Binding-site contacts:
Ligand atom C8 contacts residue ASP258 of chain 1.E at 3.5 Å.
Ligand atom C5 contacts residue LEU215 of chain 1.E at 4.0 Å (hydrophobic).
Ligand atom C8 contacts residue GLY138 of chain 1.E at 3.8 Å.
Ligand atom C8 contacts residue THR257 of chain 1.E at 3.6 Å.
Ligand atom N6 contacts residue ASP258 of chain 1.E at 2.9 Å (salt-bridge).
Ligand atom N9 contacts residue ALA137 of chain 1.E at 3.9 Å.
Ligand atom C4 contacts residue GLY233 of chain 1.E at 4.1 Å.
Ligand atom C6 contacts residue GLU216 of chain 1.E at 3.5 Å.
Ligand atom N1 contacts residue LEU215 of chain 1.E at 3.9 Å.
Ligand atom C6 contacts residue GLY138 of chain 1.E at 3.9 Å.
Ligand atom C8 contacts residue ALA137 of chain 1.E at 3.6 Å (hydrophobic).
Ligand atom C4 contacts residue GLY138 of chain 1.E at 4.0 Å.
Ligand atom N7 contacts residue THR257 of chain 1.E at 3.8 Å.
Ligand atom C2 contacts residue MSE234 of chain 1.E at 3.5 Å.
Ligand atom N7 contacts residue GLY138 of chain 1.E at 3.3 Å (h-bond).
Ligand atom C6 contacts residue LEU215 of chain 1.E at 3.7 Å (hydrophobic).
Ligand atom N7 contacts residue ASP258 of chain 1.E at 2.6 Å (salt-bridge).
Ligand atom N3 contacts residue VAL232 of chain 1.E at 3.6 Å.
Ligand atom N6 contacts residue LEU215 of chain 1.E at 3.9 Å.
Ligand atom C5 contacts residue GLY138 of chain 1.E at 3.4 Å.
Ligand atom N6 contacts residue TYR221 of chain 1.E at 2.9 Å (h-bond).
Ligand atom C5 contacts residue ALA137 of chain 1.E at 4.0 Å (hydrophobic).
Ligand atom N7 contacts residue ALA137 of chain 1.E at 3.5 Å.
Ligand atom N6 contacts residue GLU216 of chain 1.E at 3.7 Å.
Ligand atom C4 contacts residue VAL232 of chain 1.E at 3.7 Å (hydrophobic).
Ligand atom N6 contacts residue GLY138 of chain 1.E at 3.7 Å.
Ligand atom N6 contacts residue CYS260 of chain 1.E at 3.4 Å (h-bond).
Ligand atom C6 contacts residue TYR221 of chain 1.E at 3.8 Å (hydrophobic).
Ligand atom N9 contacts residue ALA136 of chain 1.E at 3.5 Å (h-bond).
Ligand atom C5 contacts residue ASP258 of chain 1.E at 3.7 Å.
Ligand atom N1 contacts residue GLU216 of chain 1.E at 2.5 Å (salt-bridge).
Ligand atom C2 contacts residue VAL232 of chain 1.E at 3.8 Å (hydrophobic).
Ligand atom N1 contacts residue TYR221 of chain 1.E at 3.9 Å.
Ligand atom N1 contacts residue VAL232 of chain 1.E at 3.9 Å.
Ligand atom N3 contacts residue MSE234 of chain 1.E at 3.4 Å.
Ligand atom N3 contacts residue GLY233 of chain 1.E at 3.5 Å.
Ligand atom C8 contacts residue ALA136 of chain 1.E at 3.9 Å (hydrophobic).
Ligand atom C2 contacts residue GLU216 of chain 1.E at 3.2 Å.
Ligand atom C6 contacts residue ASP258 of chain 1.E at 3.9 Å.
Ligand atom C5 contacts residue VAL232 of chain 1.E at 3.9 Å (hydrophobic).

The protein below binds the small molecule below.
Small molecule (SMILES): Nc1ncnc2[nH]cnc12

Sequence of chain 1.E:
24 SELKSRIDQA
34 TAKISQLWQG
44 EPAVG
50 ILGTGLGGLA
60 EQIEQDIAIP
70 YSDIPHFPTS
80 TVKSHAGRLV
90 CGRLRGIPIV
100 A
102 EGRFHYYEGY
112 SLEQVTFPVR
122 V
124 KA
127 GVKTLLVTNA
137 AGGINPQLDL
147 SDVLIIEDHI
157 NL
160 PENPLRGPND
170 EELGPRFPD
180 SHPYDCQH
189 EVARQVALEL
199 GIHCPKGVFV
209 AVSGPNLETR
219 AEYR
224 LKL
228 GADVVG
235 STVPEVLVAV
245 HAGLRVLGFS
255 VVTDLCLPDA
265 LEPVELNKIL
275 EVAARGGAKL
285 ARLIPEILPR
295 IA